Sequence of chain 1.A:
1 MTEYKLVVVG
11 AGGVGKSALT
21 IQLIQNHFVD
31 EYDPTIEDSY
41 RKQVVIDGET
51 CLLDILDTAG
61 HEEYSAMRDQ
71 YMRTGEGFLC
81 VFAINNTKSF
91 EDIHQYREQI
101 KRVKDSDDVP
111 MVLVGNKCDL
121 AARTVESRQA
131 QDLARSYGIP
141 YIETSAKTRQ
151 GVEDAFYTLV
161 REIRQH

This small molecule binds to this protein.
Small molecule (SMILES): Nc1nc2c(ncn2[C@@H]2O[C@H](CO[P](=O)(O)O[P](=O)(O)NP(=O)(O)O)[C@@H](O)[C@H]2O)c(=O)[nH]1

Binding-site contacts:
Ligand atom N7 contacts residue ALA146 of chain 1.A at 3.5 Å.
Ligand atom O6 contacts residue ASN116 of chain 1.A at 3.4 Å (h-bond).
Ligand atom O3G contacts residue LYS16 of chain 1.A at 2.9 Å (salt-bridge).
Ligand atom O3A contacts residue GLY15 of chain 1.A at 3.2 Å (h-bond).
Ligand atom O6 contacts residue ALA146 of chain 1.A at 2.8 Å (h-bond).
Ligand atom O2G contacts residue LYS16 of chain 1.A at 3.5 Å (salt-bridge).
Ligand atom PG contacts residue MG1 of chain 1.B at 3.3 Å.
Ligand atom O1A contacts residue SER17 of chain 1.A at 3.5 Å (h-bond).
Ligand atom O1B contacts residue GLY15 of chain 1.A at 3.0 Å (h-bond).
Ligand atom O1A contacts residue ALA18 of chain 1.A at 3.0 Å (h-bond).
Ligand atom O1B contacts residue LYS16 of chain 1.A at 3.4 Å (salt-bridge).
Ligand atom N7 contacts residue ASN116 of chain 1.A at 3.3 Å (h-bond).
Ligand atom O6 contacts residue LYS147 of chain 1.A at 3.4 Å (salt-bridge).
Ligand atom O2' contacts residue ASP30 of chain 1.A at 2.8 Å (salt-bridge).
Ligand atom C2' contacts residue VAL29 of chain 1.A at 3.5 Å (hydrophobic).
Ligand atom O2' contacts residue PHE28 of chain 1.A at 3.5 Å.
Ligand atom O2' contacts residue VAL29 of chain 1.A at 2.7 Å (h-bond).
Ligand atom O2B contacts residue LYS16 of chain 1.A at 3.4 Å (salt-bridge).
Ligand atom O1B contacts residue GLY13 of chain 1.A at 3.2 Å (h-bond).
Ligand atom N2 contacts residue ASP119 of chain 1.A at 2.9 Å (salt-bridge).
Ligand atom O3G contacts residue GLY12 of chain 1.A at 3.1 Å.
Ligand atom O2B contacts residue SER17 of chain 1.A at 3.1 Å (h-bond).
Ligand atom O2G contacts residue THR35 of chain 1.A at 3.5 Å.
Ligand atom O1B contacts residue VAL14 of chain 1.A at 2.8 Å (h-bond).
Ligand atom O3G contacts residue GLY60 of chain 1.A at 3.0 Å (h-bond).
Ligand atom N1 contacts residue ASP119 of chain 1.A at 3.1 Å (salt-bridge).
Ligand atom O6 contacts residue LYS117 of chain 1.A at 3.5 Å.
Ligand atom O2B contacts residue MG1 of chain 1.B at 2.5 Å.
Ligand atom C3' contacts residue GLU31 of chain 1.A at 3.5 Å.
Ligand atom N3B contacts residue MG1 of chain 1.B at 3.4 Å.
Ligand atom O3' contacts residue GLU31 of chain 1.A at 3.5 Å (salt-bridge).
Ligand atom C6 contacts residue LYS117 of chain 1.A at 3.5 Å.
Ligand atom N3B contacts residue GLY13 of chain 1.A at 3.2 Å (h-bond).
Ligand atom C4 contacts residue PHE28 of chain 1.A at 3.3 Å (hydrophobic).
Ligand atom O1A contacts residue GLY15 of chain 1.A at 3.3 Å.
Ligand atom O3G contacts residue GLY13 of chain 1.A at 3.5 Å (h-bond).
Ligand atom PB contacts residue MG1 of chain 1.B at 3.4 Å.
Ligand atom O4' contacts residue LYS117 of chain 1.A at 3.4 Å (salt-bridge).
Ligand atom N3 contacts residue PHE28 of chain 1.A at 3.5 Å.
Ligand atom O2G contacts residue MG1 of chain 1.B at 2.3 Å.